Sequence of chain 4.A:
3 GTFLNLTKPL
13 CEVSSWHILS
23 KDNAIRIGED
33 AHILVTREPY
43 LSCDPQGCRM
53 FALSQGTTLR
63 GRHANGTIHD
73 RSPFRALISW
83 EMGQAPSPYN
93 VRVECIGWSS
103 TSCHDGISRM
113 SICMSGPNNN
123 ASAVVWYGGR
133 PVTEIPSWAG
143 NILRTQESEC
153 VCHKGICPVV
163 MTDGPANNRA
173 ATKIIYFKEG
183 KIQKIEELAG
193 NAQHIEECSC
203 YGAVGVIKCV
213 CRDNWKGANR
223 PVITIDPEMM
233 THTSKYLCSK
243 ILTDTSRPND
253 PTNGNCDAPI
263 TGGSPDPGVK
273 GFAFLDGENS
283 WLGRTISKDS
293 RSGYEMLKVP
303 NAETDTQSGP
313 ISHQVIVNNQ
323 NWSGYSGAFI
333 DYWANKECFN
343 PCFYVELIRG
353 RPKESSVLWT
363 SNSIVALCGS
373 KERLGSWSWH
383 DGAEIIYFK

Sequence of chain 2.A:
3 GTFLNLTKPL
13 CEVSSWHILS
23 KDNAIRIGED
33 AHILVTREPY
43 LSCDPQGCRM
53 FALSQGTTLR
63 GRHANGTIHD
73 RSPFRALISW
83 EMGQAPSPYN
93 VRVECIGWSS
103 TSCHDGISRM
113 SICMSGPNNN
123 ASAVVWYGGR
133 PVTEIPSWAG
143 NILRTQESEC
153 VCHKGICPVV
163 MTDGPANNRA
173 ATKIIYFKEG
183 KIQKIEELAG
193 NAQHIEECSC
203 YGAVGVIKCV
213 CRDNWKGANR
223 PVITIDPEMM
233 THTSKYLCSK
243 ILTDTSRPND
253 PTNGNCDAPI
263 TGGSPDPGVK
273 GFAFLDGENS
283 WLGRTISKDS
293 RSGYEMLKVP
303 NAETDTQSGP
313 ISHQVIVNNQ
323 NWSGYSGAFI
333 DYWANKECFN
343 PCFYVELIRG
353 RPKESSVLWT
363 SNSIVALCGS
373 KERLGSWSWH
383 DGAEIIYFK

Binding-site contacts:
Ligand atom O3 contacts residue ARG286 of chain 2.A at 2.9 Å (salt-bridge).
Ligand atom O4 contacts residue HIS315 of chain 2.A at 3.1 Å.
Ligand atom C7 contacts residue ASN122 of chain 4.A at 3.1 Å.
Ligand atom O6 contacts residue LEU376 of chain 2.A at 3.0 Å (h-bond).
Ligand atom O7 contacts residue ASN122 of chain 4.A at 3.3 Å (h-bond).
Ligand atom O5 contacts residue GLY377 of chain 2.A at 3.0 Å.
Ligand atom O2 contacts residue ILE243 of chain 2.A at 3.5 Å.
Ligand atom O3 contacts residue HIS315 of chain 2.A at 2.9 Å (h-bond).
Ligand atom C6 contacts residue VAL317 of chain 2.A at 3.6 Å (hydrophobic).
Ligand atom O5 contacts residue PRO312 of chain 2.A at 3.4 Å.
Ligand atom C2 contacts residue ASP252 of chain 2.A at 3.2 Å.
Ligand atom C1 contacts residue HIS315 of chain 2.A at 3.7 Å.
Ligand atom O6 contacts residue HIS315 of chain 2.A at 3.2 Å.
Ligand atom C6 contacts residue LEU376 of chain 2.A at 2.9 Å (hydrophobic).
Ligand atom O6 contacts residue GLU297 of chain 2.A at 2.6 Å (salt-bridge).
Ligand atom C3 contacts residue HIS315 of chain 2.A at 3.6 Å.
Ligand atom C6 contacts residue HIS315 of chain 2.A at 3.6 Å.
Ligand atom C1 contacts residue HIS315 of chain 2.A at 3.7 Å.
Ligand atom O5 contacts residue HIS315 of chain 2.A at 2.9 Å (h-bond).
Ligand atom N2 contacts residue ASN122 of chain 4.A at 2.6 Å (h-bond).
Ligand atom O2 contacts residue ASP252 of chain 2.A at 2.5 Å (salt-bridge).
Ligand atom O6 contacts residue GLY377 of chain 2.A at 3.8 Å.
Ligand atom O2 contacts residue LEU299 of chain 2.A at 3.5 Å.
Ligand atom C2 contacts residue ASN122 of chain 4.A at 2.2 Å.
Ligand atom C3 contacts residue ARG286 of chain 2.A at 3.6 Å.
Ligand atom C5 contacts residue ASN122 of chain 4.A at 3.7 Å.
Ligand atom O3 contacts residue SER314 of chain 2.A at 3.2 Å.
Ligand atom C3 contacts residue ASN122 of chain 4.A at 3.6 Å.
Ligand atom C1 contacts residue ASN122 of chain 4.A at 1.5 Å.
Ligand atom O6 contacts residue SER378 of chain 2.A at 3.4 Å (h-bond).
Ligand atom O5 contacts residue HIS315 of chain 2.A at 3.3 Å (h-bond).
Ligand atom C2 contacts residue HIS315 of chain 2.A at 3.6 Å.
Ligand atom O5 contacts residue ASN122 of chain 4.A at 2.4 Å (h-bond).
Ligand atom C6 contacts residue GLU297 of chain 2.A at 3.1 Å.
Ligand atom C8 contacts residue HIS315 of chain 2.A at 3.5 Å.
Ligand atom C8 contacts residue SER16 of chain 2.A at 3.6 Å.
Ligand atom N2 contacts residue HIS315 of chain 2.A at 3.0 Å (h-bond).
Ligand atom C7 contacts residue HIS315 of chain 2.A at 3.7 Å.
Ligand atom O3 contacts residue ASP252 of chain 2.A at 3.2 Å (salt-bridge).
Ligand atom O6 contacts residue HIS315 of chain 2.A at 3.4 Å (h-bond).

The protein below binds the small molecule below.
Small molecule (SMILES): CC(=O)N[C@H]1[C@H](O[C@H]2[C@H](O)[C@@H](NC(C)=O)CO[C@@H]2CO)O[C@H](CO)[C@@H](O[C@@H]2O[C@H](CO[C@H]3O[C@H](CO[C@H]4O[C@H](CO)[C@@H](O)[C@H](O)[C@@H]4O)[C@@H](O)[C@H](O[C@H]4O[C@H](CO)[C@@H](O)[C@H](O)[C@@H]4O)[C@@H]3O)[C@@H](O)[C@H](O)[C@@H]2O)[C@@H]1O